This small molecule binds to this protein.
Small molecule (SMILES): OCC[C@H]1CCCC(=C(c2ccc(O)cc2)c2ccc(O)cc2)C1

Sequence of chain 1.B:
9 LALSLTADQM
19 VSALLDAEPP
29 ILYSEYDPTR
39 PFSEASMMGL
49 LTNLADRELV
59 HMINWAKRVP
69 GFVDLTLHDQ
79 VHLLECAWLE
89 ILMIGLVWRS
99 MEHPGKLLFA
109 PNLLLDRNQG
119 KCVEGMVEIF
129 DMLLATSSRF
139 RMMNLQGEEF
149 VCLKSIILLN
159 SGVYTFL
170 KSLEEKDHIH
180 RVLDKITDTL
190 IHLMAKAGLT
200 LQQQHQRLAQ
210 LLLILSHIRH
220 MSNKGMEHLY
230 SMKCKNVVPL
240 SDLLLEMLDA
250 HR

Binding-site contacts:
Ligand atom C24 contacts residue LEU228 of chain 1.B at 3.9 Å (hydrophobic).
Ligand atom C16 contacts residue PHE128 of chain 1.B at 4.0 Å (hydrophobic).
Ligand atom C07 contacts residue PHE107 of chain 1.B at 4.0 Å (hydrophobic).
Ligand atom O01 contacts residue LEU243 of chain 1.B at 3.5 Å.
Ligand atom C17 contacts residue ILE127 of chain 1.B at 3.9 Å (hydrophobic).
Ligand atom C16 contacts residue LEU131 of chain 1.B at 3.9 Å (hydrophobic).
Ligand atom C10 contacts residue LEU90 of chain 1.B at 4.0 Å (hydrophobic).
Ligand atom O11 contacts residue ARG97 of chain 1.B at 3.1 Å (salt-bridge).
Ligand atom C15 contacts residue PHE107 of chain 1.B at 3.9 Å (hydrophobic).
Ligand atom C02 contacts residue LEU228 of chain 1.B at 3.8 Å (hydrophobic).
Ligand atom O01 contacts residue LEU228 of chain 1.B at 3.5 Å.
Ligand atom C03 contacts residue LEU228 of chain 1.B at 4.0 Å (hydrophobic).
Ligand atom O21 contacts residue LEU228 of chain 1.B at 3.9 Å.
Ligand atom C08 contacts residue LEU49 of chain 1.B at 3.9 Å (hydrophobic).
Ligand atom C23 contacts residue ALA53 of chain 1.B at 3.6 Å (hydrophobic).
Ligand atom O21 contacts residue HIS227 of chain 1.B at 2.9 Å (h-bond).
Ligand atom C09 contacts residue ALA53 of chain 1.B at 3.9 Å (hydrophobic).
Ligand atom C04 contacts residue LEU49 of chain 1.B at 3.6 Å (hydrophobic).
Ligand atom C10 contacts residue GLU56 of chain 1.B at 3.2 Å.
Ligand atom C19 contacts residue ILE127 of chain 1.B at 4.0 Å (hydrophobic).
Ligand atom C02 contacts residue THR50 of chain 1.B at 3.6 Å.
Ligand atom C17 contacts residue MET124 of chain 1.B at 4.0 Å (hydrophobic).
Ligand atom C16 contacts residue PHE107 of chain 1.B at 3.9 Å (hydrophobic).
Ligand atom C19 contacts residue HIS227 of chain 1.B at 3.8 Å.
Ligand atom C08 contacts residue ALA53 of chain 1.B at 3.8 Å (hydrophobic).
Ligand atom C12 contacts residue LEU94 of chain 1.B at 4.0 Å (hydrophobic).
Ligand atom C09 contacts residue GLU56 of chain 1.B at 3.2 Å.
Ligand atom C12 contacts residue LEU90 of chain 1.B at 3.5 Å (hydrophobic).
Ligand atom O01 contacts residue LEU239 of chain 1.B at 3.8 Å.
Ligand atom O11 contacts residue GLU56 of chain 1.B at 2.5 Å (salt-bridge).
Ligand atom O11 contacts residue LEU90 of chain 1.B at 3.9 Å.
Ligand atom C20 contacts residue HIS227 of chain 1.B at 3.3 Å.
Ligand atom O21 contacts residue MET46 of chain 1.B at 3.6 Å.
Ligand atom C24 contacts residue ALA53 of chain 1.B at 3.4 Å (hydrophobic).
Ligand atom C20 contacts residue LEU228 of chain 1.B at 3.8 Å (hydrophobic).
Ligand atom C23 contacts residue LEU87 of chain 1.B at 4.1 Å (hydrophobic).
Ligand atom O01 contacts residue THR50 of chain 1.B at 2.8 Å (h-bond).
Ligand atom C03 contacts residue LEU49 of chain 1.B at 4.0 Å (hydrophobic).
Ligand atom C20 contacts residue GLY224 of chain 1.B at 3.5 Å.
Ligand atom C03 contacts residue THR50 of chain 1.B at 3.6 Å.